Sequence of chain 2.A:
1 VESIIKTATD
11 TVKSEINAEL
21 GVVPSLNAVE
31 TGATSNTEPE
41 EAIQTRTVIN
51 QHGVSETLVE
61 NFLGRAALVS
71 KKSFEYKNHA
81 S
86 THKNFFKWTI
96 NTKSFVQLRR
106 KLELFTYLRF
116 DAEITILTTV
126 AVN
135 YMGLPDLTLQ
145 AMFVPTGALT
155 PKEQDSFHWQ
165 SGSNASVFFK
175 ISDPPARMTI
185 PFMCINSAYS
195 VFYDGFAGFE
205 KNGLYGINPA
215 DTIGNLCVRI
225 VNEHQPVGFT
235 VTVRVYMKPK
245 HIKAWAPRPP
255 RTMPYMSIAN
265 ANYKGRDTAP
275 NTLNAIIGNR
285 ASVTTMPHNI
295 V

Binding-site contacts:
Ligand atom C4 contacts residue PRO231 of chain 2.C at 3.5 Å (hydrophobic).
Ligand atom C4 contacts residue ASP232 of chain 2.C at 3.5 Å.
Ligand atom O4 contacts residue ASN275 of chain 2.A at 3.0 Å (h-bond).
Ligand atom C5 contacts residue PRO274 of chain 2.A at 4.0 Å (hydrophobic).
Ligand atom C10 contacts residue ASN275 of chain 2.A at 3.3 Å.
Ligand atom C3 contacts residue ASP232 of chain 2.C at 4.0 Å.
Ligand atom O4 contacts residue PRO231 of chain 2.C at 3.8 Å.
Ligand atom C6 contacts residue ASP91 of chain 2.C at 3.8 Å.
Ligand atom C5 contacts residue PRO231 of chain 2.C at 3.7 Å (hydrophobic).
Ligand atom C3 contacts residue ARG104 of chain 2.C at 3.8 Å.
Ligand atom C11 contacts residue ILE233 of chain 2.C at 3.8 Å (hydrophobic).
Ligand atom O7 contacts residue ARG270 of chain 2.A at 3.8 Å.
Ligand atom N5 contacts residue ASN275 of chain 2.A at 3.6 Å (h-bond).
Ligand atom O6 contacts residue PRO274 of chain 2.A at 3.7 Å.
Ligand atom O10 contacts residue ARG270 of chain 2.A at 3.3 Å.
Ligand atom C3 contacts residue PRO274 of chain 2.A at 4.1 Å (hydrophobic).
Ligand atom C1 contacts residue ARG104 of chain 2.C at 3.6 Å.
Ligand atom N5 contacts residue ASP232 of chain 2.C at 4.1 Å.
Ligand atom C10 contacts residue PRO231 of chain 2.C at 3.8 Å (hydrophobic).
Ligand atom O3 contacts residue PRO274 of chain 2.A at 3.8 Å.
Ligand atom O3 contacts residue GLY282 of chain 2.A at 3.4 Å.
Ligand atom C11 contacts residue GLY234 of chain 2.C at 3.8 Å.
Ligand atom O4 contacts residue ASP232 of chain 2.C at 2.7 Å (salt-bridge).
Ligand atom C5 contacts residue ASN275 of chain 2.A at 3.6 Å.
Ligand atom N5 contacts residue PRO231 of chain 2.C at 2.9 Å (h-bond).
Ligand atom C4 contacts residue ASP91 of chain 2.C at 3.2 Å.
Ligand atom C4 contacts residue ARG104 of chain 2.C at 3.9 Å.
Ligand atom C3 contacts residue ARG95 of chain 2.C at 3.9 Å.
Ligand atom O7 contacts residue PRO274 of chain 2.A at 3.4 Å.
Ligand atom O3 contacts residue ASP91 of chain 2.C at 4.0 Å.
Ligand atom O1B contacts residue ARG104 of chain 2.C at 2.8 Å (salt-bridge).
Ligand atom O10 contacts residue ASN275 of chain 2.A at 2.9 Å (h-bond).
Ligand atom C11 contacts residue PRO231 of chain 2.C at 3.7 Å (hydrophobic).
Ligand atom O6 contacts residue ASP91 of chain 2.C at 3.1 Å.
Ligand atom C3 contacts residue PRO274 of chain 2.A at 3.8 Å (hydrophobic).
Ligand atom O4 contacts residue ARG95 of chain 2.C at 3.6 Å (salt-bridge).
Ligand atom C4 contacts residue ASN275 of chain 2.A at 3.8 Å.
Ligand atom O4 contacts residue ASP91 of chain 2.C at 2.7 Å (salt-bridge).
Ligand atom C4 contacts residue PRO274 of chain 2.A at 4.0 Å (hydrophobic).
Ligand atom C11 contacts residue ASP232 of chain 2.C at 3.8 Å.

This protein binds this small molecule.
Small molecule (SMILES): CC(=O)N[C@H]1[C@H]([C@H](O)[C@H](O)CO)O[C@@](OC[C@H]2O[C@@H](O[C@H]3[C@H](O)[C@@H](O)[C@H](O)O[C@@H]3CO)[C@H](O)[C@@H](O)[C@H]2O)(C(=O)O)C[C@@H]1O

Sequence of chain 2.C:
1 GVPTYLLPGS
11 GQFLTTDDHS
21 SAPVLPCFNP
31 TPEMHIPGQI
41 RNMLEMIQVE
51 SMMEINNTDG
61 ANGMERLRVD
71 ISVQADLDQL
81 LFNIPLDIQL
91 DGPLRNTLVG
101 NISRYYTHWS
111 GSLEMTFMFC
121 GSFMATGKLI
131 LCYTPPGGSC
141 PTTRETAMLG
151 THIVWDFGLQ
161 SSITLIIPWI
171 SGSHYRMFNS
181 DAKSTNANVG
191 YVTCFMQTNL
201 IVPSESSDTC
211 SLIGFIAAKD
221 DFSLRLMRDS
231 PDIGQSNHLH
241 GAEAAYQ